Sequence of chain 1.A:
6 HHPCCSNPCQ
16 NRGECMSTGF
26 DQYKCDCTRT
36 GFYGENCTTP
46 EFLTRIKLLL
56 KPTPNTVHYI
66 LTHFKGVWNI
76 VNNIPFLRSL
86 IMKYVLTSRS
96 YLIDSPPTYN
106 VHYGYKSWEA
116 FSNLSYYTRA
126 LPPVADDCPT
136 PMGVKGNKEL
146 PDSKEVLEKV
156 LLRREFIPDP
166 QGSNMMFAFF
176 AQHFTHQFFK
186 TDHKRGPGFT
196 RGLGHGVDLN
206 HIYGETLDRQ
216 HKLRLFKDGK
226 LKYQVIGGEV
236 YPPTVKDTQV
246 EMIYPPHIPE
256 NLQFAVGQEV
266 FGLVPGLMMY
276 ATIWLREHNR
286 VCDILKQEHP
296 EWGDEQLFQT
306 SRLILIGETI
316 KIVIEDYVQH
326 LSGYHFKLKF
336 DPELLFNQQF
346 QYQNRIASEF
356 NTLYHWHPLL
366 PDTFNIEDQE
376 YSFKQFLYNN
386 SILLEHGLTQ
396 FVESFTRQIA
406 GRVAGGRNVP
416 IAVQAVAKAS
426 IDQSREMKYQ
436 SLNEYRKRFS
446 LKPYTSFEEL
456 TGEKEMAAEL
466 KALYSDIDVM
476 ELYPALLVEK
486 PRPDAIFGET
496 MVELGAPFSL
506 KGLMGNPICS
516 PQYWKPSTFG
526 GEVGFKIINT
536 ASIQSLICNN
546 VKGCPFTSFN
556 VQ

The small molecule below binds the protein below.
Small molecule (SMILES): CC(=O)N[C@H]1[C@H](O[C@H]2[C@H](O)[C@@H](NC(C)=O)CO[C@H]2CO)O[C@H](CO)[C@@H](O)[C@@H]1O

Binding-site contacts:
Ligand atom O7 contacts residue ASN41 of chain 1.A at 3.8 Å.
Ligand atom N2 contacts residue ASN41 of chain 1.A at 3.2 Å (h-bond).
Ligand atom C7 contacts residue ASN41 of chain 1.A at 3.7 Å.
Ligand atom C3 contacts residue ASN41 of chain 1.A at 3.9 Å.
Ligand atom C1 contacts residue ASN41 of chain 1.A at 1.4 Å.
Ligand atom C6 contacts residue PRO13 of chain 1.A at 4.3 Å (hydrophobic).
Ligand atom C8 contacts residue GLU40 of chain 1.A at 3.7 Å.
Ligand atom C5 contacts residue ASN41 of chain 1.A at 3.5 Å.
Ligand atom C6 contacts residue TYR28 of chain 1.A at 3.7 Å (hydrophobic).
Ligand atom C7 contacts residue GLU40 of chain 1.A at 4.1 Å.
Ligand atom O5 contacts residue PRO13 of chain 1.A at 4.5 Å.
Ligand atom C4 contacts residue ASN41 of chain 1.A at 4.3 Å.
Ligand atom O5 contacts residue TYR28 of chain 1.A at 2.8 Å (h-bond).
Ligand atom C5 contacts residue TYR28 of chain 1.A at 3.9 Å (hydrophobic).
Ligand atom O6 contacts residue TYR28 of chain 1.A at 4.5 Å.
Ligand atom O5 contacts residue ASN41 of chain 1.A at 2.4 Å (h-bond).
Ligand atom C1 contacts residue GLU40 of chain 1.A at 4.2 Å.
Ligand atom C2 contacts residue ASN41 of chain 1.A at 2.7 Å.
Ligand atom C2 contacts residue GLU40 of chain 1.A at 4.4 Å.
Ligand atom N2 contacts residue GLU40 of chain 1.A at 3.4 Å (salt-bridge).
Ligand atom O5 contacts residue GLU40 of chain 1.A at 4.2 Å.
Ligand atom O6 contacts residue SER11 of chain 1.A at 3.9 Å.
Ligand atom O6 contacts residue PRO13 of chain 1.A at 4.0 Å.
Ligand atom C1 contacts residue TYR28 of chain 1.A at 3.6 Å (hydrophobic).